Sequence of chain 1.B:
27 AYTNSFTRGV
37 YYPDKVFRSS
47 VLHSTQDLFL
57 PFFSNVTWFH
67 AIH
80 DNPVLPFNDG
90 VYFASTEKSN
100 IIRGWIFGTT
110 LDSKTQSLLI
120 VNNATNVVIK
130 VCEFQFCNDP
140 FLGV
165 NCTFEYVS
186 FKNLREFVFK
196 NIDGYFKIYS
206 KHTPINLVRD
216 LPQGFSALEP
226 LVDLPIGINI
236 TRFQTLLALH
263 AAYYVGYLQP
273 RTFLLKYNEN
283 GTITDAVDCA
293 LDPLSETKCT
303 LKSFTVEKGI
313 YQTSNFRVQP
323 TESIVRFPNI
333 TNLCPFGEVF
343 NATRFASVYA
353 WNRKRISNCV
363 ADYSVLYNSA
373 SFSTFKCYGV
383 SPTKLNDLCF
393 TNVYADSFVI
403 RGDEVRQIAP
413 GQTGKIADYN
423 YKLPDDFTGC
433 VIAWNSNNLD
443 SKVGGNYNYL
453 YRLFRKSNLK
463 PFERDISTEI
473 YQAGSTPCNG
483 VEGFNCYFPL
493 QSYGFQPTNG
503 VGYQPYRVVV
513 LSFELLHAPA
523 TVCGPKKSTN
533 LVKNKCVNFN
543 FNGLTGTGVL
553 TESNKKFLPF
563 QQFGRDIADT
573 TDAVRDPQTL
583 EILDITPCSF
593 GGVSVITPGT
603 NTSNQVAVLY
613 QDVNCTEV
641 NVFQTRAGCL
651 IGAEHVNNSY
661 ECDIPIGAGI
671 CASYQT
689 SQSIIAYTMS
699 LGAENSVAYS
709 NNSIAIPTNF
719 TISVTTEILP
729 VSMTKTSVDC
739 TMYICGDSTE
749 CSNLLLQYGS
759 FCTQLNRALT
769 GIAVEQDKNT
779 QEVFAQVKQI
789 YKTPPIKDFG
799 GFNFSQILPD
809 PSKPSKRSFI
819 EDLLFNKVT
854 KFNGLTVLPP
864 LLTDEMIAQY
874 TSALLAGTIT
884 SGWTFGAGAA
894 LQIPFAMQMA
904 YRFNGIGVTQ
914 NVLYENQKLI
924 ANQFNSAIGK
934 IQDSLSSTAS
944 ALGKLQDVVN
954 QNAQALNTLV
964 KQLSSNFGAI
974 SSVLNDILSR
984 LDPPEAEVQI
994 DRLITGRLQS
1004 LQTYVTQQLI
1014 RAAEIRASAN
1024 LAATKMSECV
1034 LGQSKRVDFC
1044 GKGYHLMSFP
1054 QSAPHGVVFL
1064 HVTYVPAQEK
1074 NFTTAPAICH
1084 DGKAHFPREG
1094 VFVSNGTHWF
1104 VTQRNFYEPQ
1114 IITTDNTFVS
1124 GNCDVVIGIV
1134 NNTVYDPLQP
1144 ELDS

The small molecule below binds the protein below.
Small molecule (SMILES): CC(=O)N[C@@H]1[C@@H](O)[C@H](O)[C@@H](CO)O[C@H]1O

Binding-site contacts:
Ligand atom O7 contacts residue ASN125 of chain 1.B at 2.8 Å (h-bond).
Ligand atom C3 contacts residue ASN122 of chain 1.B at 3.8 Å.
Ligand atom N2 contacts residue ASN122 of chain 1.B at 2.9 Å (h-bond).
Ligand atom O7 contacts residue ASN122 of chain 1.B at 3.0 Å (h-bond).
Ligand atom C7 contacts residue ASN125 of chain 1.B at 3.6 Å.
Ligand atom O5 contacts residue VAL127 of chain 1.B at 3.7 Å.
Ligand atom C6 contacts residue VAL127 of chain 1.B at 3.7 Å (hydrophobic).
Ligand atom C7 contacts residue ASN122 of chain 1.B at 2.9 Å.
Ligand atom C2 contacts residue ASN122 of chain 1.B at 2.5 Å.
Ligand atom C4 contacts residue ASN122 of chain 1.B at 4.2 Å.
Ligand atom O5 contacts residue ASN122 of chain 1.B at 2.4 Å (h-bond).
Ligand atom C5 contacts residue ASN122 of chain 1.B at 3.7 Å.
Ligand atom C6 contacts residue LYS129 of chain 1.B at 3.9 Å.
Ligand atom O6 contacts residue LYS129 of chain 1.B at 4.1 Å.
Ligand atom C1 contacts residue VAL127 of chain 1.B at 4.0 Å (hydrophobic).
Ligand atom C1 contacts residue ASN122 of chain 1.B at 1.4 Å.
Ligand atom C8 contacts residue ASN125 of chain 1.B at 3.6 Å.
Ligand atom C8 contacts residue ASN122 of chain 1.B at 3.5 Å.
Ligand atom C5 contacts residue VAL127 of chain 1.B at 3.6 Å (hydrophobic).